Binding-site contacts:
Ligand atom C4 contacts residue ASN375 of chain 1.B at 4.2 Å.
Ligand atom O7 contacts residue ASN375 of chain 1.B at 3.6 Å.
Ligand atom C3 contacts residue ASN375 of chain 1.B at 3.8 Å.
Ligand atom N2 contacts residue ASN375 of chain 1.B at 3.0 Å (h-bond).
Ligand atom O5 contacts residue GLU376 of chain 1.B at 4.3 Å.
Ligand atom O6 contacts residue GLU376 of chain 1.B at 2.5 Å (salt-bridge).
Ligand atom C6 contacts residue GLU376 of chain 1.B at 3.9 Å.
Ligand atom O7 contacts residue GLU400 of chain 1.B at 4.4 Å.
Ligand atom C5 contacts residue ASN375 of chain 1.B at 3.6 Å.
Ligand atom C2 contacts residue ASN375 of chain 1.B at 2.5 Å.
Ligand atom C1 contacts residue ASN375 of chain 1.B at 1.4 Å.
Ligand atom C7 contacts residue ASN375 of chain 1.B at 3.8 Å.
Ligand atom O5 contacts residue ASN375 of chain 1.B at 2.3 Å (h-bond).

Sequence of chain 1.B:
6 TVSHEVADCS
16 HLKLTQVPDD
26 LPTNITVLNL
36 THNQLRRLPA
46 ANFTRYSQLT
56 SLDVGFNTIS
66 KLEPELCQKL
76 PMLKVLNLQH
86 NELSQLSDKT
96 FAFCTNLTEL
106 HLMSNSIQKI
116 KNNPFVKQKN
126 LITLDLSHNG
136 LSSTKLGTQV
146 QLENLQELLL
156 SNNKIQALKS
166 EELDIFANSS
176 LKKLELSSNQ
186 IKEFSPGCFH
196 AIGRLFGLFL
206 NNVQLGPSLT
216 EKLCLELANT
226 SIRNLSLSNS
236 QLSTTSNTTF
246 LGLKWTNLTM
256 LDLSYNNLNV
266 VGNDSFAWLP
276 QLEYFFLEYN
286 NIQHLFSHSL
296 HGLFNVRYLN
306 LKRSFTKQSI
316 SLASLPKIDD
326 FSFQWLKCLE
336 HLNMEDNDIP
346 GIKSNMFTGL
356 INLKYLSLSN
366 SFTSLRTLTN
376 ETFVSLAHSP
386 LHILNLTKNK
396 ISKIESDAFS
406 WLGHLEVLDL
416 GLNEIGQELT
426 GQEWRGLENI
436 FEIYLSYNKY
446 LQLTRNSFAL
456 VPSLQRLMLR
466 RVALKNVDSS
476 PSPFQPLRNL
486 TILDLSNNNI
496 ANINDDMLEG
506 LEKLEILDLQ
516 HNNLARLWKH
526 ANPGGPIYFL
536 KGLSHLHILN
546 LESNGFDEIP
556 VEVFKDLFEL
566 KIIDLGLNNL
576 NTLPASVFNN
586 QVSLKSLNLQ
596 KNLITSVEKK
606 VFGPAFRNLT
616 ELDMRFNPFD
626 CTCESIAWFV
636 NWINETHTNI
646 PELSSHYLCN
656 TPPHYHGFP

This protein binds this small molecule.
Small molecule (SMILES): CC(=O)N[C@@H]1[C@@H](O)[C@H](O)[C@@H](CO)O[C@H]1O